Binding-site contacts:
Ligand atom N15 contacts residue PHE374 of chain 1.B at 3.4 Å.
Ligand atom O58 contacts residue VAL32 of chain 1.B at 3.5 Å.
Ligand atom N13 contacts residue PHE374 of chain 1.B at 3.7 Å.
Ligand atom C2 contacts residue PHE374 of chain 1.B at 3.6 Å (hydrophobic).
Ligand atom O56 contacts residue PHE374 of chain 1.B at 3.2 Å.
Ligand atom C16 contacts residue ILE338 of chain 1.B at 3.7 Å (hydrophobic).
Ligand atom C39 contacts residue PHE35 of chain 1.B at 3.5 Å (hydrophobic).
Ligand atom O50 contacts residue ASN323 of chain 1.B at 3.7 Å.
Ligand atom C5 contacts residue GLN371 of chain 1.B at 3.3 Å.
Ligand atom O50 contacts residue TYR161 of chain 1.B at 3.1 Å (h-bond).
Ligand atom C16 contacts residue PHE374 of chain 1.B at 3.6 Å (hydrophobic).
Ligand atom O52 contacts residue PHE374 of chain 1.B at 3.7 Å.
Ligand atom N15 contacts residue ILE338 of chain 1.B at 3.8 Å.
Ligand atom C41 contacts residue SER370 of chain 1.B at 3.7 Å.
Ligand atom C5 contacts residue ILE338 of chain 1.B at 3.8 Å (hydrophobic).
Ligand atom N54 contacts residue PHE374 of chain 1.B at 3.8 Å.
Ligand atom O52 contacts residue PHE35 of chain 1.B at 3.5 Å.
Ligand atom N54 contacts residue SER370 of chain 1.B at 3.5 Å (h-bond).
Ligand atom O58 contacts residue SER370 of chain 1.B at 3.4 Å.
Ligand atom O58 contacts residue PHE35 of chain 1.B at 3.5 Å.
Ligand atom O56 contacts residue SER370 of chain 1.B at 3.7 Å.
Ligand atom C1 contacts residue ASN323 of chain 1.B at 3.2 Å.
Ligand atom C29 contacts residue HIS162 of chain 1.B at 3.4 Å.
Ligand atom C40 contacts residue PHE35 of chain 1.B at 3.3 Å (hydrophobic).
Ligand atom C43 contacts residue GLN371 of chain 1.B at 3.8 Å.
Ligand atom C5 contacts residue THR335 of chain 1.B at 3.2 Å.
Ligand atom C39 contacts residue PHE374 of chain 1.B at 3.5 Å (hydrophobic).
Ligand atom C43 contacts residue PHE342 of chain 1.B at 3.7 Å (hydrophobic).
Ligand atom C28 contacts residue ILE338 of chain 1.B at 3.5 Å (hydrophobic).
Ligand atom O56 contacts residue ILE36 of chain 1.B at 3.6 Å.
Ligand atom N4 contacts residue GLN371 of chain 1.B at 3.1 Å (h-bond).
Ligand atom N4 contacts residue ILE338 of chain 1.B at 3.7 Å.
Ligand atom O56 contacts residue PHE35 of chain 1.B at 3.5 Å.
Ligand atom N54 contacts residue PHE35 of chain 1.B at 3.3 Å.
Ligand atom C24 contacts residue LEU321 of chain 1.B at 3.6 Å (hydrophobic).
Ligand atom C6 contacts residue THR335 of chain 1.B at 3.5 Å.
Ligand atom C41 contacts residue PHE35 of chain 1.B at 3.8 Å (hydrophobic).
Ligand atom C3 contacts residue PHE374 of chain 1.B at 3.6 Å (hydrophobic).
Ligand atom C2 contacts residue ILE338 of chain 1.B at 3.8 Å (hydrophobic).
Ligand atom C14 contacts residue PHE374 of chain 1.B at 3.5 Å (hydrophobic).

Sequence of chain 1.B:
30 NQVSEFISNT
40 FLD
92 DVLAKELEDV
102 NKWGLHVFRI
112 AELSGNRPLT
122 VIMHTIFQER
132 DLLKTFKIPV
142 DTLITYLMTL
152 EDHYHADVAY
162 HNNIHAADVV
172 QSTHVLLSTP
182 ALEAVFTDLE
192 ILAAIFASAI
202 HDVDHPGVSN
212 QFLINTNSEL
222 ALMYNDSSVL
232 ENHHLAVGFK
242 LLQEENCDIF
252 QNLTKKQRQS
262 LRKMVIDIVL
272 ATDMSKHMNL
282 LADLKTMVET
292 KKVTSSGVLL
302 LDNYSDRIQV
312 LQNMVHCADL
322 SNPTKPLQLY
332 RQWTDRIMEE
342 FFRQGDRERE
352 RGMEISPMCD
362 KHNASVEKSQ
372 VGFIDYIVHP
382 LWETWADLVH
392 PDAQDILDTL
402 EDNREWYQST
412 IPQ

The small molecule below binds the protein below.
Small molecule (SMILES): O=c1c2cccnc2n(-c2cccc([N+](=O)[O-])c2)c(=O)n1Cc1ccncc1